A small-molecule ligand and the protein it binds are described below.
Small molecule (SMILES): O=P(O)(O)OC[C@H]1O[C@@](O)(CO)[C@@H](O)[C@@H]1O

Sequence of chain 1.B:
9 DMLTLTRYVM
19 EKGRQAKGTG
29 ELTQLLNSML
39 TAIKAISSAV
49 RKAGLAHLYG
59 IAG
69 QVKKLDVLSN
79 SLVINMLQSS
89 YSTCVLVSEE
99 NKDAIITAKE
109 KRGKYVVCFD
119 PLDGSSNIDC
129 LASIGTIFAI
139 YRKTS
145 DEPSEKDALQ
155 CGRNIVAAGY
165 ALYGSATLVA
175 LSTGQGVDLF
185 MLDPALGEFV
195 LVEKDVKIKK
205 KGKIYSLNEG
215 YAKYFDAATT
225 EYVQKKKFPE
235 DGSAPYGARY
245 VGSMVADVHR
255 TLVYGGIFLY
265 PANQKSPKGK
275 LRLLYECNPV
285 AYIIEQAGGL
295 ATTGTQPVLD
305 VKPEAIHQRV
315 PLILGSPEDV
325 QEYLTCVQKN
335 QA

Binding-site contacts:
Ligand atom O6 contacts residue TYR264 of chain 2.B at 3.8 Å.
Ligand atom O1 contacts residue LYS274 of chain 2.B at 3.5 Å (salt-bridge).
Ligand atom C3 contacts residue MET248 of chain 2.B at 3.5 Å (hydrophobic).
Ligand atom C6 contacts residue LYS274 of chain 2.B at 3.8 Å.
Ligand atom C2 contacts residue LYS274 of chain 2.B at 3.9 Å.
Ligand atom C1 contacts residue SO41 of chain 2.O at 3.5 Å.
Ligand atom O1 contacts residue SO41 of chain 2.O at 3.2 Å (h-bond).
Ligand atom C6 contacts residue TYR244 of chain 2.B at 3.4 Å (hydrophobic).
Ligand atom O6 contacts residue LYS274 of chain 2.B at 2.8 Å (salt-bridge).
Ligand atom O2 contacts residue GLU280 of chain 2.B at 3.6 Å.
Ligand atom O3P contacts residue ARG243 of chain 1.B at 2.8 Å (salt-bridge).
Ligand atom O1P contacts residue ASN212 of chain 2.B at 3.0 Å (h-bond).
Ligand atom C5 contacts residue GLY246 of chain 2.B at 3.9 Å.
Ligand atom P contacts residue ARG243 of chain 1.B at 3.8 Å.
Ligand atom C4 contacts residue MET248 of chain 2.B at 3.6 Å (hydrophobic).
Ligand atom O3P contacts residue TYR215 of chain 2.B at 3.7 Å.
Ligand atom O5 contacts residue LYS274 of chain 2.B at 2.8 Å (salt-bridge).
Ligand atom O2P contacts residue LYS274 of chain 2.B at 3.7 Å.
Ligand atom C4 contacts residue GLY246 of chain 2.B at 3.3 Å.
Ligand atom P contacts residue TYR264 of chain 2.B at 3.8 Å.
Ligand atom O3 contacts residue SER247 of chain 2.B at 3.5 Å.
Ligand atom C3 contacts residue ASP121 of chain 2.B at 3.5 Å.
Ligand atom P contacts residue LYS274 of chain 2.B at 3.8 Å.
Ligand atom O3 contacts residue MET248 of chain 2.B at 2.8 Å (h-bond).
Ligand atom O1P contacts residue TYR264 of chain 2.B at 3.7 Å.
Ligand atom P contacts residue TYR215 of chain 2.B at 3.7 Å.
Ligand atom P contacts residue ASN212 of chain 2.B at 3.9 Å.
Ligand atom O3 contacts residue ASP121 of chain 2.B at 2.5 Å (salt-bridge).
Ligand atom O2P contacts residue TYR215 of chain 2.B at 2.7 Å (h-bond).
Ligand atom C5 contacts residue LYS274 of chain 2.B at 3.7 Å.
Ligand atom O2 contacts residue ASP121 of chain 2.B at 3.7 Å.
Ligand atom O1P contacts residue TYR244 of chain 2.B at 2.5 Å (h-bond).
Ligand atom O2 contacts residue SO41 of chain 2.O at 3.5 Å (h-bond).
Ligand atom C6 contacts residue GLY246 of chain 2.B at 3.7 Å.
Ligand atom P contacts residue TYR244 of chain 2.B at 3.8 Å.
Ligand atom C1 contacts residue GLY246 of chain 2.B at 3.6 Å.
Ligand atom O4 contacts residue MET248 of chain 2.B at 3.4 Å (h-bond).
Ligand atom O1P contacts residue ARG243 of chain 1.B at 3.7 Å.
Ligand atom O2P contacts residue TYR264 of chain 2.B at 2.7 Å (h-bond).
Ligand atom O1 contacts residue SER124 of chain 2.B at 3.8 Å.

Sequence of chain 2.B:
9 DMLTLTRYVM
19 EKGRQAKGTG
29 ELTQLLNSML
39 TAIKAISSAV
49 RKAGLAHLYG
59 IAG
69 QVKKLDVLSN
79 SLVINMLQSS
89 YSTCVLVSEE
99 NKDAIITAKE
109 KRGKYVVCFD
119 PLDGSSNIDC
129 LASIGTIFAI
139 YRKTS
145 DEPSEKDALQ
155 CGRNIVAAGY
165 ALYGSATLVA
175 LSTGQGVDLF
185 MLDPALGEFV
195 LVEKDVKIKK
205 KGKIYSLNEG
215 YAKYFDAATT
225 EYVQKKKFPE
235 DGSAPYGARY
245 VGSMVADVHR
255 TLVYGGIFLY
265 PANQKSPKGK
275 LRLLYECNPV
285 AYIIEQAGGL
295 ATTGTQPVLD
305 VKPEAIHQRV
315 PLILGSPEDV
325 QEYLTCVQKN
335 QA